This small molecule binds to this protein.
Small molecule (SMILES): O=c1ccn([C@@H]2O[C@H](CO[P](=O)(O)O[P](=O)(O)O[C@H]3O[C@H](CO)[C@@H](O)[C@H](O)[C@H]3F)[C@@H](O)[C@H]2O)c(=O)[nH]1

Binding-site contacts:
Ligand atom C8' contacts residue TYR28 of chain 1.A at 3.5 Å (hydrophobic).
Ligand atom O3 contacts residue ASP119 of chain 1.A at 2.7 Å (salt-bridge).
Ligand atom O4 contacts residue TRP97 of chain 1.A at 3.2 Å (h-bond).
Ligand atom C5' contacts residue TYR28 of chain 1.A at 3.6 Å (hydrophobic).
Ligand atom C3' contacts residue GLN93 of chain 1.A at 3.3 Å.
Ligand atom N1 contacts residue TYR28 of chain 1.A at 3.6 Å.
Ligand atom C4 contacts residue ASP213 of chain 1.A at 3.4 Å.
Ligand atom N3 contacts residue TYR28 of chain 1.A at 3.3 Å.
Ligand atom C4 contacts residue SER176 of chain 1.A at 3.6 Å.
Ligand atom O1B contacts residue CYS254 of chain 1.A at 3.2 Å.
Ligand atom C6' contacts residue TYR28 of chain 1.A at 3.5 Å (hydrophobic).
Ligand atom O2A contacts residue LYS263 of chain 1.A at 2.8 Å (salt-bridge).
Ligand atom C2' contacts residue GLN93 of chain 1.A at 3.3 Å.
Ligand atom C7' contacts residue SER24 of chain 1.A at 3.4 Å.
Ligand atom O7' contacts residue ALA23 of chain 1.A at 3.6 Å.
Ligand atom O7' contacts residue TYR28 of chain 1.A at 3.3 Å.
Ligand atom C6' contacts residue SER24 of chain 1.A at 3.4 Å.
Ligand atom PB contacts residue CA1 of chain 1.F at 3.6 Å.
Ligand atom O7' contacts residue SER24 of chain 1.A at 2.9 Å (h-bond).
Ligand atom O3A contacts residue ASN255 of chain 1.A at 3.6 Å (h-bond).
Ligand atom O3 contacts residue LYS100 of chain 1.A at 3.3 Å (salt-bridge).
Ligand atom C3 contacts residue ASP119 of chain 1.A at 3.4 Å.
Ligand atom O6' contacts residue SER24 of chain 1.A at 3.4 Å (h-bond).
Ligand atom O4 contacts residue LYS100 of chain 1.A at 3.3 Å (salt-bridge).
Ligand atom C7' contacts residue TYR28 of chain 1.A at 3.3 Å (hydrophobic).
Ligand atom C6 contacts residue ASP213 of chain 1.A at 3.5 Å.
Ligand atom O2B contacts residue LYS263 of chain 1.A at 3.0 Å (salt-bridge).
Ligand atom F1 contacts residue ASP119 of chain 1.A at 3.2 Å.
Ligand atom N3 contacts residue SER24 of chain 1.A at 2.6 Å (h-bond).
Ligand atom F1 contacts residue CA1 of chain 1.F at 2.6 Å.
Ligand atom O4 contacts residue ASP213 of chain 1.A at 2.6 Å (salt-bridge).
Ligand atom O2' contacts residue GLN93 of chain 1.A at 3.3 Å (h-bond).
Ligand atom F1 contacts residue ASP252 of chain 1.A at 2.8 Å.
Ligand atom O3 contacts residue ALA177 of chain 1.A at 3.2 Å.
Ligand atom O2B contacts residue CA1 of chain 1.F at 2.3 Å.
Ligand atom O1B contacts residue ASN255 of chain 1.A at 2.7 Å (h-bond).
Ligand atom C9' contacts residue TYR28 of chain 1.A at 3.5 Å (hydrophobic).
Ligand atom O2A contacts residue TYR28 of chain 1.A at 2.6 Å (h-bond).
Ligand atom O4' contacts residue TYR28 of chain 1.A at 2.9 Å (h-bond).
Ligand atom O2B contacts residue ASP121 of chain 1.A at 3.3 Å (salt-bridge).

Sequence of chain 1.A:
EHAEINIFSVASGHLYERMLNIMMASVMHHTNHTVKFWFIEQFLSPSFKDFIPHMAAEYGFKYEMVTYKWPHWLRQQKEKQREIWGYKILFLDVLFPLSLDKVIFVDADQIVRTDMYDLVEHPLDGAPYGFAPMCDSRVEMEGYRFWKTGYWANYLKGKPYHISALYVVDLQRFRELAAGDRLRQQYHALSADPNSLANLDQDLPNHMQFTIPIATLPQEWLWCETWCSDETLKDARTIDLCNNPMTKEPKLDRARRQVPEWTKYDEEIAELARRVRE